Sequence of chain 1.H:
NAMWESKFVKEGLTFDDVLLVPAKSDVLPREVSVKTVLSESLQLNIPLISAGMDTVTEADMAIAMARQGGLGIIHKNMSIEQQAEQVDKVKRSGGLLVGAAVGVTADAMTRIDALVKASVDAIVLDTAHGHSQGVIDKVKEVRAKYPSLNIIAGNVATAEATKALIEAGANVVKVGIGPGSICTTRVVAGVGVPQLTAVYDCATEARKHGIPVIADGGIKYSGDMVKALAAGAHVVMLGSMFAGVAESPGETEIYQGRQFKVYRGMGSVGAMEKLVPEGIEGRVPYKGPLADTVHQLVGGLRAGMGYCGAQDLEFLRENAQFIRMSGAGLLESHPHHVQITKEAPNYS

Binding-site contacts:
Ligand atom C4 contacts residue GLU313 of chain 1.H at 3.5 Å.
Ligand atom C17 contacts residue GLU313 of chain 1.H at 3.5 Å.
Ligand atom C11 contacts residue MET288 of chain 1.H at 3.8 Å (hydrophobic).
Ligand atom N42 contacts residue ALA150 of chain 1.H at 3.6 Å.
Ligand atom C26 contacts residue HIS151 of chain 1.H at 4.0 Å.
Ligand atom C6 contacts residue GLY289 of chain 1.H at 4.0 Å.
Ligand atom C39 contacts residue IMP1 of chain 1.EA at 3.9 Å.
Ligand atom C14 contacts residue MET294 of chain 1.H at 3.6 Å (hydrophobic).
Ligand atom N4 contacts residue ALA150 of chain 1.H at 3.5 Å.
Ligand atom C40 contacts residue IMP1 of chain 1.EA at 3.2 Å.
Ligand atom N3 contacts residue GLY289 of chain 1.H at 3.9 Å.
Ligand atom C41 contacts residue ALA150 of chain 1.H at 3.7 Å (hydrophobic).
Ligand atom C2 contacts residue GLU313 of chain 1.H at 3.5 Å.
Ligand atom O contacts residue LEU310 of chain 1.H at 3.8 Å.
Ligand atom C4 contacts residue ALA150 of chain 1.H at 3.6 Å (hydrophobic).
Ligand atom C18 contacts residue PRO51 of chain 1.G at 3.8 Å (hydrophobic).
Ligand atom C41 contacts residue IMP1 of chain 1.EA at 3.4 Å.
Ligand atom C5 contacts residue ALA338 of chain 1.G at 3.4 Å (hydrophobic).
Ligand atom C26 contacts residue VAL49 of chain 1.G at 4.0 Å (hydrophobic).
Ligand atom C27 contacts residue LEU50 of chain 1.G at 3.9 Å (hydrophobic).
Ligand atom C5 contacts residue TYR342 of chain 1.G at 3.6 Å (hydrophobic).
Ligand atom O contacts residue ALA150 of chain 1.H at 3.7 Å.
Ligand atom C1 contacts residue LEU310 of chain 1.H at 3.6 Å (hydrophobic).
Ligand atom C2 contacts residue ALA338 of chain 1.G at 3.8 Å (hydrophobic).
Ligand atom C25 contacts residue TYR342 of chain 1.G at 4.0 Å (hydrophobic).
Ligand atom N4 contacts residue TYR342 of chain 1.G at 4.0 Å.
Ligand atom N3 contacts residue MET288 of chain 1.H at 3.5 Å (h-bond).
Ligand atom C25 contacts residue GLY341 of chain 1.G at 3.6 Å.
Ligand atom C4 contacts residue TYR342 of chain 1.G at 3.8 Å (hydrophobic).
Ligand atom C12 contacts residue ALA150 of chain 1.H at 3.6 Å (hydrophobic).
Ligand atom C13 contacts residue GLU313 of chain 1.H at 3.5 Å.
Ligand atom C2 contacts residue TYR342 of chain 1.G at 3.4 Å (hydrophobic).
Ligand atom C5 contacts residue PRO51 of chain 1.G at 4.0 Å (hydrophobic).
Ligand atom C25 contacts residue PRO51 of chain 1.G at 4.0 Å (hydrophobic).
Ligand atom C13 contacts residue ALA150 of chain 1.H at 3.6 Å (hydrophobic).
Ligand atom C9 contacts residue MET288 of chain 1.H at 3.9 Å (hydrophobic).
Ligand atom C9 contacts residue MET294 of chain 1.H at 3.8 Å (hydrophobic).
Ligand atom N4 contacts residue GLU313 of chain 1.H at 2.6 Å (salt-bridge).
Ligand atom C3 contacts residue MET294 of chain 1.H at 3.6 Å (hydrophobic).
Ligand atom C1 contacts residue MET294 of chain 1.H at 3.7 Å (hydrophobic).

This small molecule binds to this protein.
Small molecule (SMILES): O=C(Cn1c(-c2ccccn2)nc2ccccc21)Nc1ccc2ccccc2c1

Sequence of chain 1.G:
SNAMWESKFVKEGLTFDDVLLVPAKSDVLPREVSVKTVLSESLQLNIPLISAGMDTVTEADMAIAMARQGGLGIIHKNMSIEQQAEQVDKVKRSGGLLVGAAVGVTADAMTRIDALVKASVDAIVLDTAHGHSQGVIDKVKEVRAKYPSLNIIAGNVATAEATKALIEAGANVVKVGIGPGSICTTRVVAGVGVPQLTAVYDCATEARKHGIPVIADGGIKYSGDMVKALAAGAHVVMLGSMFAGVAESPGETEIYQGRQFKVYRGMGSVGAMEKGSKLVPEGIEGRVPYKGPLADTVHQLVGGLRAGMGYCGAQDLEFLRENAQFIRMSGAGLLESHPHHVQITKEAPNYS